Binding-site contacts:
Ligand atom C5 contacts residue THR89 of chain 2.E at 4.2 Å.
Ligand atom C8 contacts residue ASP67 of chain 2.E at 4.0 Å.
Ligand atom O5 contacts residue THR89 of chain 2.E at 4.3 Å.
Ligand atom C4 contacts residue ASN118 of chain 2.E at 4.2 Å.
Ligand atom C7 contacts residue ASN118 of chain 2.E at 3.1 Å.
Ligand atom N2 contacts residue ASN118 of chain 2.E at 2.9 Å (h-bond).
Ligand atom C5 contacts residue THR120 of chain 2.E at 4.0 Å.
Ligand atom C1 contacts residue ASN118 of chain 2.E at 1.4 Å.
Ligand atom O4 contacts residue THR300 of chain 42.A at 4.5 Å.
Ligand atom O5 contacts residue THR120 of chain 2.E at 3.4 Å (h-bond).
Ligand atom C7 contacts residue TYR90 of chain 2.E at 4.1 Å (hydrophobic).
Ligand atom O5 contacts residue SER66 of chain 2.E at 4.4 Å.
Ligand atom C5 contacts residue PHE119 of chain 2.E at 4.4 Å (hydrophobic).
Ligand atom C2 contacts residue ASN118 of chain 2.E at 2.5 Å.
Ligand atom C5 contacts residue ASN118 of chain 2.E at 3.6 Å.
Ligand atom O6 contacts residue PHE119 of chain 2.E at 4.0 Å.
Ligand atom O7 contacts residue SER66 of chain 2.E at 3.5 Å.
Ligand atom O6 contacts residue THR120 of chain 2.E at 2.5 Å (h-bond).
Ligand atom C8 contacts residue TYR90 of chain 2.E at 3.8 Å (hydrophobic).
Ligand atom O7 contacts residue ASN118 of chain 2.E at 3.0 Å (h-bond).
Ligand atom C8 contacts residue ASN118 of chain 2.E at 4.4 Å.
Ligand atom N2 contacts residue TYR90 of chain 2.E at 4.4 Å.
Ligand atom C3 contacts residue ASN118 of chain 2.E at 3.8 Å.
Ligand atom O5 contacts residue PHE119 of chain 2.E at 3.8 Å.
Ligand atom C1 contacts residue SER66 of chain 2.E at 4.5 Å.
Ligand atom C1 contacts residue THR89 of chain 2.E at 4.4 Å.
Ligand atom C7 contacts residue ASP67 of chain 2.E at 3.9 Å.
Ligand atom C6 contacts residue PHE119 of chain 2.E at 3.8 Å (hydrophobic).
Ligand atom C6 contacts residue THR89 of chain 2.E at 4.2 Å.
Ligand atom O7 contacts residue ASP67 of chain 2.E at 3.5 Å (salt-bridge).
Ligand atom C6 contacts residue THR120 of chain 2.E at 3.4 Å.
Ligand atom O5 contacts residue ASN118 of chain 2.E at 2.3 Å (h-bond).

The protein below binds the small molecule below.
Small molecule (SMILES): CC(=O)N[C@@H]1[C@@H](O)[C@H](O)[C@@H](CO)O[C@H]1O

Sequence of chain 42.A:
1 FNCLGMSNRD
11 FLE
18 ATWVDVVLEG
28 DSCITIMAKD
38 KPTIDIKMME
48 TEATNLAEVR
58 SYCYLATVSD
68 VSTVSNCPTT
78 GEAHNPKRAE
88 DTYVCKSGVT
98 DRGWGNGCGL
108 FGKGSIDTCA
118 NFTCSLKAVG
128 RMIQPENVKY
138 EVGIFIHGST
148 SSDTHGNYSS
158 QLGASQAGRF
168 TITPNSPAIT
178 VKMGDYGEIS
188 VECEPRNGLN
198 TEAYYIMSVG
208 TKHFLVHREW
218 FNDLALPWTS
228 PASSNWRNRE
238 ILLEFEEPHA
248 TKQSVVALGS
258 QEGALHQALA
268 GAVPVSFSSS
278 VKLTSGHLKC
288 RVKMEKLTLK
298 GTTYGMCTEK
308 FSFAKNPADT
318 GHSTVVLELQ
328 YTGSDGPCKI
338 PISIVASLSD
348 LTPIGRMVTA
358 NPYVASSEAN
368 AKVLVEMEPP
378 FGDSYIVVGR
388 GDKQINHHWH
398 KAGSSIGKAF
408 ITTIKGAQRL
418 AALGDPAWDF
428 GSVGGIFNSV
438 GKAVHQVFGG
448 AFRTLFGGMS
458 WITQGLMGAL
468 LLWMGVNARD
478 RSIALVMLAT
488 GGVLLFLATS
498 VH

Sequence of chain 2.E:
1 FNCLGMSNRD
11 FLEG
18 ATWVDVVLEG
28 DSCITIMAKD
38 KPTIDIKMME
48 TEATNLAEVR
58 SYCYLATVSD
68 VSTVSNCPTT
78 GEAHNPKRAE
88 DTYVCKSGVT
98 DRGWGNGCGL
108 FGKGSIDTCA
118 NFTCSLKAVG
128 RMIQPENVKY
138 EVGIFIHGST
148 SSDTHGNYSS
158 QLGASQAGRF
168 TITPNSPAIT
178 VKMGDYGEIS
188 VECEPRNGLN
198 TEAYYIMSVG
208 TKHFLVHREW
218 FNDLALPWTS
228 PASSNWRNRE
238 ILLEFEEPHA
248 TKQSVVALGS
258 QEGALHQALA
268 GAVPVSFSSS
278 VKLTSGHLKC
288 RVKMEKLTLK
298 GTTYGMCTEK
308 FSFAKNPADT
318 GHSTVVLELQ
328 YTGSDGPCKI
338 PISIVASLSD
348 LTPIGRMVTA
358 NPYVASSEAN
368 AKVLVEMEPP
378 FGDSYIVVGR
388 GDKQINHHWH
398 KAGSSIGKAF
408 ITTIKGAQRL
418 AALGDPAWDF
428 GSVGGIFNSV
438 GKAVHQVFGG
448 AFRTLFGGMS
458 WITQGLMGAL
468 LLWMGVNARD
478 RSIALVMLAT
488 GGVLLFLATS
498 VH